Binding-site contacts:
Ligand atom OP1 contacts residue MG1 of chain 1.JVA at 3.6 Å.

A protein and the small-molecule ligand that binds it are described below.
Small molecule (SMILES): COc1ccc(C[C@H](N)C(=O)N[C@H]2[C@@H](O)[C@H](n3cnc4c(N(C)C)ncnc43)O[C@@H]2CO[P](=O)(O)O[C@H]2[C@@H](O)[C@H](n3ccc(N)nc3=O)O[C@@H]2CO[P](=O)(O)O[C@H]2[C@@H](O)[C@H](n3ccc(N)nc3=O)O[C@@H]2CO)cc1